Sequence of chain 1.J:
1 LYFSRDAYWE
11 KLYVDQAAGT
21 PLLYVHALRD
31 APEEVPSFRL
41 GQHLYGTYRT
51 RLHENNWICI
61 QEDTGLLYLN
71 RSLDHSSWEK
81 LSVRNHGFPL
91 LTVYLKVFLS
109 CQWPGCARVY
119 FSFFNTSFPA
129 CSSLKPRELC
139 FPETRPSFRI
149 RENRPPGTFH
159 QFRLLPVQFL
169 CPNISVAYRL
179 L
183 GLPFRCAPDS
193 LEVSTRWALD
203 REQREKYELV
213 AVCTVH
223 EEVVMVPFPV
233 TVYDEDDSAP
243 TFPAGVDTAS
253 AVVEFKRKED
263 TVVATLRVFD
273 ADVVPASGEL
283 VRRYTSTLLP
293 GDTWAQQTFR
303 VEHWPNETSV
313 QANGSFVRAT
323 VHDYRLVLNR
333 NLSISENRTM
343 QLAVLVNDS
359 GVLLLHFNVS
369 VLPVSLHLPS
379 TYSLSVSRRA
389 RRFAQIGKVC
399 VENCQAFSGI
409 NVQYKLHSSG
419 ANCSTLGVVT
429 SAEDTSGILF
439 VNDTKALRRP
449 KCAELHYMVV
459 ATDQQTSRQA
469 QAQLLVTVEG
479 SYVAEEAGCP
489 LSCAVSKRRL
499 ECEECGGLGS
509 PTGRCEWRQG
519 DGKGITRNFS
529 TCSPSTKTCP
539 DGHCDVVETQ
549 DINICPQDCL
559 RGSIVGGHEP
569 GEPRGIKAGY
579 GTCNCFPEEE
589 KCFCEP

Binding-site contacts:
Ligand atom C4 contacts residue ASN440 of chain 1.J at 4.2 Å.
Ligand atom C8 contacts residue GLY425 of chain 1.J at 4.4 Å.
Ligand atom C7 contacts residue ASN440 of chain 1.J at 3.9 Å.
Ligand atom C1 contacts residue ASN440 of chain 1.J at 1.4 Å.
Ligand atom O5 contacts residue ASN440 of chain 1.J at 2.4 Å (h-bond).
Ligand atom C2 contacts residue ASN440 of chain 1.J at 2.5 Å.
Ligand atom N2 contacts residue ASN440 of chain 1.J at 2.9 Å (h-bond).
Ligand atom C5 contacts residue ASN440 of chain 1.J at 3.7 Å.
Ligand atom C3 contacts residue ASN440 of chain 1.J at 3.8 Å.
Ligand atom O5 contacts residue ASP441 of chain 1.J at 4.3 Å.
Ligand atom C8 contacts residue PHE438 of chain 1.J at 3.7 Å (hydrophobic).
Ligand atom O7 contacts residue ASN440 of chain 1.J at 4.5 Å.

This small molecule binds to this protein.
Small molecule (SMILES): CC(=O)N[C@@H]1[C@@H](O)[C@H](O)[C@@H](CO)O[C@H]1O